Sequence of chain 1.F:
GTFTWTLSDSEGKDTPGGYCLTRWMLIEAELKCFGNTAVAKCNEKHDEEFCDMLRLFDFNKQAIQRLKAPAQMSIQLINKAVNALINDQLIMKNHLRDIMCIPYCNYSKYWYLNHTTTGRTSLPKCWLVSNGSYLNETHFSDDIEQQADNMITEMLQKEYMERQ

Sequence of chain 1.E:
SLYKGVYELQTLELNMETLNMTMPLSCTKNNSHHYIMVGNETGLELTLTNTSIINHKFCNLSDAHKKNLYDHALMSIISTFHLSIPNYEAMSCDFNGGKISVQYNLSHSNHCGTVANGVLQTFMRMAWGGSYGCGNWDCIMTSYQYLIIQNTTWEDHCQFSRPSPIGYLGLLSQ

Binding-site contacts:
Ligand atom C1 contacts residue ASN390 of chain 1.F at 1.5 Å.
Ligand atom C8 contacts residue ASN390 of chain 1.F at 4.3 Å.
Ligand atom C1 contacts residue TYR200 of chain 1.E at 3.6 Å (hydrophobic).
Ligand atom O7 contacts residue ASN390 of chain 1.F at 3.4 Å (h-bond).
Ligand atom C4 contacts residue ASN390 of chain 1.F at 4.4 Å.
Ligand atom N2 contacts residue ASN390 of chain 1.F at 2.9 Å (h-bond).
Ligand atom C7 contacts residue ASN390 of chain 1.F at 3.5 Å.
Ligand atom O5 contacts residue ASN390 of chain 1.F at 2.5 Å (h-bond).
Ligand atom O6 contacts residue TYR200 of chain 1.E at 3.1 Å (h-bond).
Ligand atom C6 contacts residue TYR200 of chain 1.E at 3.7 Å (hydrophobic).
Ligand atom O5 contacts residue TYR200 of chain 1.E at 3.3 Å (h-bond).
Ligand atom C5 contacts residue ASN390 of chain 1.F at 3.8 Å.
Ligand atom C3 contacts residue ASN390 of chain 1.F at 3.9 Å.
Ligand atom C5 contacts residue TYR200 of chain 1.E at 3.2 Å (hydrophobic).
Ligand atom C2 contacts residue ASN390 of chain 1.F at 2.5 Å.

A small-molecule ligand and the protein it binds are described below.
Small molecule (SMILES): CC(=O)N[C@@H]1[C@@H](O)[C@H](O)[C@@H](CO)O[C@H]1O